Sequence of chain 1.B:
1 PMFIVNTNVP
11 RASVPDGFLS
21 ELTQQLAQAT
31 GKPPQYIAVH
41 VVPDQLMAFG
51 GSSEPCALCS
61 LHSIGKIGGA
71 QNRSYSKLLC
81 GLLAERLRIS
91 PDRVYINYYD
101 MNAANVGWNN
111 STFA

Binding-site contacts:
Ligand atom C9 contacts residue PRO1 of chain 1.B at 3.4 Å (hydrophobic).
Ligand atom O25 contacts residue MET101 of chain 1.B at 3.5 Å.
Ligand atom C3 contacts residue TYR36 of chain 1.B at 3.5 Å (hydrophobic).
Ligand atom O25 contacts residue HIS62 of chain 1.B at 3.2 Å.
Ligand atom O10 contacts residue PRO1 of chain 1.B at 3.4 Å (h-bond).
Ligand atom C23 contacts residue TYR95 of chain 1.C at 4.0 Å (hydrophobic).
Ligand atom C13 contacts residue PRO1 of chain 1.B at 3.4 Å (hydrophobic).
Ligand atom C23 contacts residue VAL106 of chain 1.B at 3.5 Å (hydrophobic).
Ligand atom C12 contacts residue TYR95 of chain 1.C at 4.0 Å (hydrophobic).
Ligand atom C6 contacts residue PHE113 of chain 1.B at 3.4 Å (hydrophobic).
Ligand atom C2 contacts residue TYR36 of chain 1.B at 3.7 Å (hydrophobic).
Ligand atom O14 contacts residue LYS32 of chain 1.B at 2.8 Å (salt-bridge).
Ligand atom C21 contacts residue SER63 of chain 1.B at 3.9 Å.
Ligand atom C21 contacts residue HIS62 of chain 1.B at 3.7 Å.
Ligand atom C23 contacts residue ASN97 of chain 1.C at 3.6 Å.
Ligand atom C22 contacts residue VAL106 of chain 1.B at 4.0 Å (hydrophobic).
Ligand atom C24 contacts residue TYR95 of chain 1.C at 3.4 Å (hydrophobic).
Ligand atom O14 contacts residue PRO1 of chain 1.B at 3.6 Å.
Ligand atom N8 contacts residue ILE64 of chain 1.B at 4.0 Å.
Ligand atom C22 contacts residue ASN97 of chain 1.C at 3.5 Å.
Ligand atom N8 contacts residue PRO1 of chain 1.B at 3.5 Å (h-bond).
Ligand atom C23 contacts residue MET2 of chain 1.B at 3.6 Å (hydrophobic).
Ligand atom O25 contacts residue MET2 of chain 1.B at 3.7 Å.
Ligand atom C8 contacts residue TYR36 of chain 1.B at 3.5 Å (hydrophobic).
Ligand atom O14 contacts residue ILE64 of chain 1.B at 3.2 Å (h-bond).
Ligand atom C5 contacts residue PHE113 of chain 1.B at 3.5 Å (hydrophobic).
Ligand atom O10 contacts residue ILE64 of chain 1.B at 3.1 Å (h-bond).
Ligand atom C8 contacts residue PRO33 of chain 1.B at 3.5 Å (hydrophobic).
Ligand atom C12 contacts residue PRO1 of chain 1.B at 3.7 Å (hydrophobic).
Ligand atom C2 contacts residue PRO1 of chain 1.B at 3.8 Å (hydrophobic).
Ligand atom C9 contacts residue ILE64 of chain 1.B at 3.6 Å (hydrophobic).
Ligand atom C24 contacts residue VAL106 of chain 1.B at 3.5 Å (hydrophobic).
Ligand atom O10 contacts residue SER63 of chain 1.B at 3.5 Å.
Ligand atom C11 contacts residue PRO1 of chain 1.B at 3.7 Å (hydrophobic).
Ligand atom C2 contacts residue LYS32 of chain 1.B at 4.0 Å.
Ligand atom C22 contacts residue HIS62 of chain 1.B at 3.9 Å.
Ligand atom O25 contacts residue ASN97 of chain 1.C at 2.6 Å (h-bond).
Ligand atom C4 contacts residue TYR36 of chain 1.B at 4.0 Å (hydrophobic).
Ligand atom C22 contacts residue MET2 of chain 1.B at 3.7 Å (hydrophobic).
Ligand atom C13 contacts residue TYR95 of chain 1.C at 3.4 Å (hydrophobic).

The small molecule below binds the protein below.
Small molecule (SMILES): COc1ccc(N2Cc3ccc(O)cc3OC2=O)cc1

Sequence of chain 1.C:
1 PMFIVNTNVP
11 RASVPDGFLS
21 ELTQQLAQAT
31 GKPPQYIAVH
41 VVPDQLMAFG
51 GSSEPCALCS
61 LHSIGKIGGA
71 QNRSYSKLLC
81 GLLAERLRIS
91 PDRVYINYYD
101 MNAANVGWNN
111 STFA